Sequence of chain 1.J:
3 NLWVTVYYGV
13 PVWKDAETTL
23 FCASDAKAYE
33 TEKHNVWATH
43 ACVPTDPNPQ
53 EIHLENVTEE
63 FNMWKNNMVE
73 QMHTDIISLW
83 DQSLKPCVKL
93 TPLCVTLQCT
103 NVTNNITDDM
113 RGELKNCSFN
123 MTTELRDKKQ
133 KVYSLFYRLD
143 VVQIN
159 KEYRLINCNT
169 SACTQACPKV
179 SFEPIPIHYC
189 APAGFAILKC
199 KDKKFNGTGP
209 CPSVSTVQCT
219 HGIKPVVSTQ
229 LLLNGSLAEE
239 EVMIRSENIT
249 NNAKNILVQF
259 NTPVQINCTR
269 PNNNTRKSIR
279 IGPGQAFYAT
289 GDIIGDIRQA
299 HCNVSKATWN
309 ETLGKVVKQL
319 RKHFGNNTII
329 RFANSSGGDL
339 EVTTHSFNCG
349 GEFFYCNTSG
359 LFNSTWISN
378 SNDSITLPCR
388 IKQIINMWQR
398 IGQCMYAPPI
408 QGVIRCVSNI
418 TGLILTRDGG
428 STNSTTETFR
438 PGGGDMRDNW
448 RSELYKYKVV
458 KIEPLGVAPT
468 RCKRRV

Binding-site contacts:
Ligand atom C7 contacts residue NAG1 of chain 1.HA at 4.3 Å.
Ligand atom C1 contacts residue SER357 of chain 1.J at 3.8 Å.
Ligand atom O5 contacts residue NAG2 of chain 1.HA at 4.1 Å.
Ligand atom C1 contacts residue ASN355 of chain 1.J at 1.4 Å.
Ligand atom C3 contacts residue NAG1 of chain 1.HA at 4.2 Å.
Ligand atom C2 contacts residue ASN355 of chain 1.J at 2.4 Å.
Ligand atom O6 contacts residue ASN355 of chain 1.J at 4.4 Å.
Ligand atom O3 contacts residue NAG2 of chain 1.HA at 3.6 Å.
Ligand atom C3 contacts residue ASN355 of chain 1.J at 3.7 Å.
Ligand atom O7 contacts residue ASN355 of chain 1.J at 4.3 Å.
Ligand atom O6 contacts residue NAG2 of chain 1.HA at 4.5 Å.
Ligand atom O7 contacts residue NAG1 of chain 1.HA at 3.8 Å.
Ligand atom C4 contacts residue ASN355 of chain 1.J at 4.1 Å.
Ligand atom O5 contacts residue SER357 of chain 1.J at 3.8 Å.
Ligand atom C6 contacts residue NAG2 of chain 1.HA at 4.3 Å.
Ligand atom O7 contacts residue NAG2 of chain 1.HA at 4.0 Å.
Ligand atom O3 contacts residue NAG1 of chain 1.HA at 4.1 Å.
Ligand atom C5 contacts residue ASN355 of chain 1.J at 3.6 Å.
Ligand atom C6 contacts residue SER357 of chain 1.J at 4.5 Å.
Ligand atom N2 contacts residue ASN355 of chain 1.J at 2.9 Å (h-bond).
Ligand atom O5 contacts residue ASN355 of chain 1.J at 2.3 Å (h-bond).
Ligand atom N2 contacts residue NAG1 of chain 1.HA at 4.1 Å.
Ligand atom C5 contacts residue SER357 of chain 1.J at 4.0 Å.
Ligand atom C7 contacts residue ASN355 of chain 1.J at 3.9 Å.
Ligand atom C8 contacts residue NAG1 of chain 1.HA at 4.1 Å.

A protein and the small-molecule ligand that binds it are described below.
Small molecule (SMILES): CC(=O)N[C@H]1[C@H](O[C@H]2[C@H](O)[C@@H](NC(C)=O)CO[C@@H]2CO)O[C@H](CO)[C@@H](O[C@@H]2O[C@H](CO)[C@@H](O)[C@H](O)[C@@H]2O)[C@@H]1O